Binding-site contacts:
Ligand atom C5 contacts residue VAL217 of chain 3.A at 4.0 Å (hydrophobic).
Ligand atom C8 contacts residue THR242 of chain 3.A at 3.7 Å.
Ligand atom O6 contacts residue GLY118 of chain 3.A at 3.7 Å.
Ligand atom N2 contacts residue VAL195 of chain 3.A at 3.9 Å.
Ligand atom C8 contacts residue ALA116 of chain 3.A at 3.5 Å (hydrophobic).
Ligand atom C8 contacts residue ALA117 of chain 3.A at 3.3 Å (hydrophobic).
Ligand atom C5 contacts residue PHE200 of chain 3.A at 3.4 Å (hydrophobic).
Ligand atom C6 contacts residue ASN243 of chain 3.A at 3.3 Å.
Ligand atom N1 contacts residue GLU201 of chain 3.A at 2.6 Å (salt-bridge).
Ligand atom N9 contacts residue ALA116 of chain 3.A at 3.5 Å (h-bond).
Ligand atom N3 contacts residue VAL217 of chain 3.A at 3.3 Å (h-bond).
Ligand atom O6 contacts residue ALA255 of chain 3.A at 3.8 Å.
Ligand atom C7 contacts residue GLY118 of chain 3.A at 3.7 Å.
Ligand atom C4 contacts residue VAL217 of chain 3.A at 3.3 Å (hydrophobic).
Ligand atom C6 contacts residue GLY118 of chain 3.A at 3.7 Å.
Ligand atom C7 contacts residue ASN243 of chain 3.A at 3.2 Å.
Ligand atom C2 contacts residue PHE200 of chain 3.A at 3.4 Å (hydrophobic).
Ligand atom O6 contacts residue ASN243 of chain 3.A at 2.2 Å (h-bond).
Ligand atom C6 contacts residue PHE200 of chain 3.A at 3.4 Å (hydrophobic).
Ligand atom N9 contacts residue ALA117 of chain 3.A at 3.7 Å.
Ligand atom C6 contacts residue GLU201 of chain 3.A at 3.9 Å.
Ligand atom C2 contacts residue GLU201 of chain 3.A at 2.9 Å.
Ligand atom O6 contacts residue PHE200 of chain 3.A at 4.0 Å.
Ligand atom N2 contacts residue PHE200 of chain 3.A at 3.9 Å.
Ligand atom C4 contacts residue PHE200 of chain 3.A at 3.5 Å (hydrophobic).
Ligand atom N3 contacts residue MET219 of chain 3.A at 3.8 Å.
Ligand atom C5 contacts residue ASN243 of chain 3.A at 3.8 Å.
Ligand atom N3 contacts residue PHE200 of chain 3.A at 3.6 Å.
Ligand atom C7 contacts residue ALA117 of chain 3.A at 3.6 Å (hydrophobic).
Ligand atom N2 contacts residue GLU201 of chain 3.A at 2.4 Å (salt-bridge).
Ligand atom N3 contacts residue GLY218 of chain 3.A at 3.7 Å.
Ligand atom N9 contacts residue GLY218 of chain 3.A at 4.0 Å.
Ligand atom N2 contacts residue VAL217 of chain 3.A at 3.5 Å.
Ligand atom N9 contacts residue VAL217 of chain 3.A at 3.7 Å.
Ligand atom C5 contacts residue GLY118 of chain 3.A at 3.7 Å.
Ligand atom C7 contacts residue THR242 of chain 3.A at 3.5 Å.
Ligand atom N1 contacts residue VAL217 of chain 3.A at 3.6 Å.
Ligand atom C2 contacts residue VAL217 of chain 3.A at 3.4 Å (hydrophobic).
Ligand atom N2 contacts residue MET219 of chain 3.A at 3.8 Å.
Ligand atom N1 contacts residue PHE200 of chain 3.A at 3.2 Å.

A small-molecule ligand and the protein it binds are described below.
Small molecule (SMILES): Nc1nc2c(c(=O)[nH]1)CC=N2

Sequence of chain 3.A:
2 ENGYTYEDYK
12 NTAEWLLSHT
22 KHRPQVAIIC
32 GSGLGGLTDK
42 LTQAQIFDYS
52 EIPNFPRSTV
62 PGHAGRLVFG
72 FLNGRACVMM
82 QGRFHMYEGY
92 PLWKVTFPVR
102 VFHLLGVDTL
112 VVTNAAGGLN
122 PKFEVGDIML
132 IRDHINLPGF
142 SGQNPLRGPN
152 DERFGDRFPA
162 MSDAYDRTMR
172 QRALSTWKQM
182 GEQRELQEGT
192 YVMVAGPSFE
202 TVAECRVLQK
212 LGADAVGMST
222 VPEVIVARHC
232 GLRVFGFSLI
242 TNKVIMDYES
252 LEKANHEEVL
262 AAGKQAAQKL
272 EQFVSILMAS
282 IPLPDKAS